This small molecule binds to this protein.
Small molecule (SMILES): Nc1ccn([C@H]2C[C@H](O)[C@@H](CO[P](=O)(O)O[P](=O)(O)OP(=O)(O)O)O2)c(=O)n1

Sequence of chain 1.C:
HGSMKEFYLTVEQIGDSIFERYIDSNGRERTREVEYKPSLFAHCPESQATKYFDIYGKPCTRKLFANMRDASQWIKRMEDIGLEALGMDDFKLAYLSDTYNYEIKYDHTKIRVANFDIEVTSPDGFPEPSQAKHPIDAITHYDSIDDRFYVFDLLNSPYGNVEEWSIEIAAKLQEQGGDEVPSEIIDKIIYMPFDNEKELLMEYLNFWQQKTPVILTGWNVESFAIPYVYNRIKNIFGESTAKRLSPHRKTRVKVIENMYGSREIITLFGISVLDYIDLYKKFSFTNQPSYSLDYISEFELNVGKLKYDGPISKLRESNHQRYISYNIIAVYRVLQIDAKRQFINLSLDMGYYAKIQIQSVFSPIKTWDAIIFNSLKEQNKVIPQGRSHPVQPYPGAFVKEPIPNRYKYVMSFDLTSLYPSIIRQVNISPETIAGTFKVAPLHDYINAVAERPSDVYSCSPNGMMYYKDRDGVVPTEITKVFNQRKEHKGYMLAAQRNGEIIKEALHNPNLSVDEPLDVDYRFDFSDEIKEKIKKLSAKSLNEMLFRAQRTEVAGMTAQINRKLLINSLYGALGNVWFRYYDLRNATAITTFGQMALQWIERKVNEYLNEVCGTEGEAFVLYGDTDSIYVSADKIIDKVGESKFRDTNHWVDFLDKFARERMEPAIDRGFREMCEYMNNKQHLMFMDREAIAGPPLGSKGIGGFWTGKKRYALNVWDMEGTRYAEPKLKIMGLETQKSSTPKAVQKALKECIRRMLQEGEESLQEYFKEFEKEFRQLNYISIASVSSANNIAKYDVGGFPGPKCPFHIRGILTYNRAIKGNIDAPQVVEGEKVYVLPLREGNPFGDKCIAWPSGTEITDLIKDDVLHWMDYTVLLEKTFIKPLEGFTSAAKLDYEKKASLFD

Binding-site contacts:
Ligand atom O3B contacts residue SER417 of chain 1.C at 3.4 Å (h-bond).
Ligand atom O3G contacts residue LYS563 of chain 1.C at 3.3 Å (salt-bridge).
Ligand atom O3' contacts residue LEU418 of chain 1.C at 3.5 Å (h-bond).
Ligand atom PA contacts residue CA1 of chain 1.E at 3.7 Å.
Ligand atom O1G contacts residue ASP414 of chain 1.C at 3.1 Å (salt-bridge).
Ligand atom O3B contacts residue CA1 of chain 1.E at 3.6 Å.
Ligand atom O3A contacts residue LYS563 of chain 1.C at 3.0 Å.
Ligand atom O3B contacts residue ARG485 of chain 1.C at 3.4 Å (salt-bridge).
Ligand atom O1B contacts residue ASN567 of chain 1.C at 3.2 Å (h-bond).
Ligand atom PG contacts residue ARG485 of chain 1.C at 3.1 Å.
Ligand atom O2B contacts residue CA1 of chain 1.E at 2.2 Å.
Ligand atom C5' contacts residue ASP626 of chain 1.C at 3.6 Å.
Ligand atom PB contacts residue CA1 of chain 1.E at 3.2 Å.
Ligand atom O2B contacts residue LEU415 of chain 1.C at 3.5 Å (h-bond).
Ligand atom O2A contacts residue CA1 of chain 1.E at 2.6 Å.
Ligand atom PA contacts residue ASP626 of chain 1.C at 3.8 Å.
Ligand atom O2G contacts residue SER417 of chain 1.C at 3.3 Å (h-bond).
Ligand atom PG contacts residue CA1 of chain 1.E at 3.4 Å.
Ligand atom O3G contacts residue ARG485 of chain 1.C at 3.1 Å (salt-bridge).
Ligand atom PA contacts residue LYS563 of chain 1.C at 3.8 Å.
Ligand atom O1B contacts residue LEU418 of chain 1.C at 3.7 Å.
Ligand atom N1 contacts residue ASN567 of chain 1.C at 3.8 Å.
Ligand atom C2' contacts residue ASN567 of chain 1.C at 3.2 Å.
Ligand atom O2A contacts residue ASP626 of chain 1.C at 2.5 Å (salt-bridge).
Ligand atom PB contacts residue SER417 of chain 1.C at 3.7 Å.
Ligand atom O4' contacts residue THR625 of chain 1.C at 3.8 Å.
Ligand atom O2B contacts residue SER417 of chain 1.C at 3.5 Å (h-bond).
Ligand atom O3' contacts residue ASN567 of chain 1.C at 3.6 Å (h-bond).
Ligand atom O2A contacts residue CA1 of chain 1.G at 2.6 Å.
Ligand atom O2A contacts residue ASP414 of chain 1.C at 3.4 Å (salt-bridge).
Ligand atom O2B contacts residue LEU418 of chain 1.C at 3.2 Å (h-bond).
Ligand atom O2B contacts residue ASP626 of chain 1.C at 3.3 Å (salt-bridge).
Ligand atom O1B contacts residue SER417 of chain 1.C at 3.4 Å.
Ligand atom O1G contacts residue CA1 of chain 1.E at 2.3 Å.
Ligand atom O2G contacts residue ARG485 of chain 1.C at 2.5 Å (salt-bridge).
Ligand atom O3A contacts residue CA1 of chain 1.E at 3.7 Å.
Ligand atom O3' contacts residue TYR419 of chain 1.C at 3.2 Å (h-bond).
Ligand atom C3' contacts residue ASN567 of chain 1.C at 3.2 Å.
Ligand atom O1A contacts residue LYS563 of chain 1.C at 3.3 Å (salt-bridge).
Ligand atom C5' contacts residue THR625 of chain 1.C at 3.7 Å.